The small molecule below binds the protein below.
Small molecule (SMILES): CC(=O)N[C@H]1[C@H](O[C@H]2[C@H](O)[C@@H](NC(C)=O)CO[C@@H]2CO)O[C@H](CO)[C@@H](O)[C@@H]1O

Sequence of chain 3.A:
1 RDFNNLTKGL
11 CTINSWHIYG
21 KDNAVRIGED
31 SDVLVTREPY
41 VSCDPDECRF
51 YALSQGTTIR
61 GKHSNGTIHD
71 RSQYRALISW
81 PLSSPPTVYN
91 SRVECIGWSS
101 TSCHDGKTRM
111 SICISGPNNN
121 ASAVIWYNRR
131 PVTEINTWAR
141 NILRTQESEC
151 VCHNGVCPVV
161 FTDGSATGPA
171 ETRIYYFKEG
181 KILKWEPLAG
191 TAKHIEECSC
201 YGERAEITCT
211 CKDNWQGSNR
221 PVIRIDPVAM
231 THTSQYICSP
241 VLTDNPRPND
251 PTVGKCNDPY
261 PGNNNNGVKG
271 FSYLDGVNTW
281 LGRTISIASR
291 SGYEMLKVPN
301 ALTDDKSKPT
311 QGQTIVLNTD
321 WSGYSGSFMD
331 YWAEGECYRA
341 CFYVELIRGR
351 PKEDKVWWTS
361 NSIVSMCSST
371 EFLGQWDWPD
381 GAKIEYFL

Binding-site contacts:
Ligand atom C5 contacts residue ASN154 of chain 3.A at 3.5 Å.
Ligand atom C2 contacts residue PHE3 of chain 3.A at 3.7 Å (hydrophobic).
Ligand atom N2 contacts residue PHE3 of chain 3.A at 2.7 Å (h-bond).
Ligand atom O5 contacts residue ASP2 of chain 3.A at 3.7 Å.
Ligand atom C3 contacts residue ASN5 of chain 3.A at 3.8 Å.
Ligand atom C1 contacts residue ASN154 of chain 3.A at 4.0 Å.
Ligand atom O6 contacts residue ASP2 of chain 3.A at 2.8 Å (salt-bridge).
Ligand atom C4 contacts residue ASN5 of chain 3.A at 4.2 Å.
Ligand atom C2 contacts residue ASN5 of chain 3.A at 2.5 Å.
Ligand atom O3 contacts residue ASP2 of chain 3.A at 2.7 Å (salt-bridge).
Ligand atom C5 contacts residue ASP2 of chain 3.A at 4.2 Å.
Ligand atom C3 contacts residue PHE3 of chain 3.A at 4.3 Å (hydrophobic).
Ligand atom C3 contacts residue ASP2 of chain 3.A at 3.9 Å.
Ligand atom O6 contacts residue ASN154 of chain 3.A at 3.4 Å (h-bond).
Ligand atom O7 contacts residue ASN5 of chain 3.A at 4.1 Å.
Ligand atom C8 contacts residue ASN154 of chain 3.A at 4.0 Å.
Ligand atom C7 contacts residue ASN5 of chain 3.A at 3.7 Å.
Ligand atom N2 contacts residue ASP2 of chain 3.A at 3.8 Å.
Ligand atom C8 contacts residue ASP2 of chain 3.A at 3.6 Å.
Ligand atom C6 contacts residue ASP2 of chain 3.A at 3.4 Å.
Ligand atom O5 contacts residue ASN154 of chain 3.A at 3.8 Å.
Ligand atom C7 contacts residue PHE3 of chain 3.A at 3.5 Å (hydrophobic).
Ligand atom C6 contacts residue ASN154 of chain 3.A at 4.4 Å.
Ligand atom C7 contacts residue ASP2 of chain 3.A at 3.9 Å.
Ligand atom C1 contacts residue ASN5 of chain 3.A at 1.5 Å.
Ligand atom N2 contacts residue ASN5 of chain 3.A at 2.9 Å (h-bond).
Ligand atom C1 contacts residue PHE3 of chain 3.A at 3.6 Å (hydrophobic).
Ligand atom C8 contacts residue PHE3 of chain 3.A at 3.4 Å (hydrophobic).
Ligand atom C5 contacts residue ASN5 of chain 3.A at 3.6 Å.
Ligand atom O5 contacts residue ASN5 of chain 3.A at 2.3 Å (h-bond).